Sequence of chain 1.IC:
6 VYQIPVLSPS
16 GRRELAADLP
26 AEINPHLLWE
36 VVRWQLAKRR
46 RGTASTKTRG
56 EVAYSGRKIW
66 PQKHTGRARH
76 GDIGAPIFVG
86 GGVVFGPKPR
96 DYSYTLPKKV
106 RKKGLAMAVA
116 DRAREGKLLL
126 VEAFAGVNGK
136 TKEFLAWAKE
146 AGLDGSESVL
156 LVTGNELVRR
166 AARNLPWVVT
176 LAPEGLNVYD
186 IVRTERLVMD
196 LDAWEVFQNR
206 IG

Sequence of chain 1.ED:
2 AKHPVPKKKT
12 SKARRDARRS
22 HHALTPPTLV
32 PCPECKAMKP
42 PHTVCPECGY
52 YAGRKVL

The protein below binds the small molecule below.
Small molecule (SMILES): CC[C@H]1OC(=O)[C@H](C)C(=O)[C@H](C)[C@@H](O[C@@H]2O[C@H](C)C[C@H](N(C)C)[C@H]2O)[C@](C)(OC)C[C@@H](C)C(=O)[C@H](C)[C@H]2N(CCCn3cc(CCCC(=O)NCC(=O)NCC(=O)NCC(=O)N4CCC[C@H]4C(=O)N[C@@H](CCCCN)C(=O)N[C@@H](CCCCN)C(=O)N[C@@H](CCCCN)C(=O)N[C@@H](CCCCN)C(=O)N[C@@H](C)C=O)nn3)C(=O)O[C@]12C

Binding-site contacts:
Ligand atom N82 contacts residue HIS69 of chain 1.IC at 3.8 Å.
Ligand atom C90 contacts residue HIS69 of chain 1.IC at 4.5 Å.
Ligand atom O contacts residue HIS69 of chain 1.IC at 4.5 Å.
Ligand atom C14 contacts residue ARG90 of chain 1.VC at 4.4 Å.
Ligand atom NZ contacts residue HIS69 of chain 1.IC at 4.0 Å.
Ligand atom C79 contacts residue HIS69 of chain 1.IC at 4.0 Å.
Ligand atom C78 contacts residue HIS69 of chain 1.IC at 3.9 Å.
Ligand atom O5 contacts residue ARG90 of chain 1.VC at 4.5 Å.
Ligand atom N80 contacts residue HIS69 of chain 1.IC at 4.1 Å.
Ligand atom O93 contacts residue ARG90 of chain 1.VC at 4.2 Å.
Ligand atom N81 contacts residue HIS69 of chain 1.IC at 3.6 Å.
Ligand atom C8 contacts residue ARG90 of chain 1.VC at 4.3 Å.
Ligand atom O16 contacts residue ARG90 of chain 1.VC at 4.5 Å.
Ligand atom C1 contacts residue LYS3 of chain 1.ED at 4.0 Å.

Sequence of chain 1.VC:
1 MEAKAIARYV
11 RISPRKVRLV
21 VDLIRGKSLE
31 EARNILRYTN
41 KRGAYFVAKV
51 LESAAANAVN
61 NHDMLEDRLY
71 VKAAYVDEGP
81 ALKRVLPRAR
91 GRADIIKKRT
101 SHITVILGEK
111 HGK